Binding-site contacts:
Ligand atom O5 contacts residue ASN79 of chain 1.A at 3.7 Å.
Ligand atom O2 contacts residue THR80 of chain 1.A at 4.4 Å.
Ligand atom C2 contacts residue ASN79 of chain 1.A at 3.7 Å.
Ligand atom O2 contacts residue GLN155 of chain 1.A at 3.6 Å.
Ligand atom C1 contacts residue ASN79 of chain 1.A at 3.8 Å.
Ligand atom O2 contacts residue ASN79 of chain 1.A at 4.4 Å.
Ligand atom O3 contacts residue GLN155 of chain 1.A at 3.3 Å (h-bond).
Ligand atom C3 contacts residue GLN155 of chain 1.A at 4.1 Å.

Sequence of chain 1.A:
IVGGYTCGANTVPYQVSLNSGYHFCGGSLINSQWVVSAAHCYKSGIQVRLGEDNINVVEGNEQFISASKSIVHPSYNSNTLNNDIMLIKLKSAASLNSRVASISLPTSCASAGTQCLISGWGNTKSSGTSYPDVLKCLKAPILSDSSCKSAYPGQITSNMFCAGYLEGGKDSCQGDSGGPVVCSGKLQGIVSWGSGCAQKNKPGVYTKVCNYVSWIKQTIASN

The protein below binds the small molecule below.
Small molecule (SMILES): O[C@@H]1[C@@H](O)[C@@H](O)OC[C@H]1O